Binding-site contacts:
Ligand atom O3P contacts residue LYS454 of chain 1.R at 3.6 Å (salt-bridge).
Ligand atom P1 contacts residue ARG457 of chain 1.R at 3.1 Å.
Ligand atom C4 contacts residue LEU400 of chain 1.R at 3.1 Å (hydrophobic).
Ligand atom O3 contacts residue LEU400 of chain 1.R at 3.7 Å.
Ligand atom P1 contacts residue LYS454 of chain 1.R at 3.3 Å.
Ligand atom P2 contacts residue THR403 of chain 1.R at 3.6 Å.
Ligand atom O5P contacts residue ASN402 of chain 1.R at 2.5 Å (h-bond).
Ligand atom O1 contacts residue LYS487 of chain 1.R at 3.9 Å.
Ligand atom P2 contacts residue SER401 of chain 1.R at 3.4 Å.
Ligand atom O2 contacts residue ASN402 of chain 1.R at 3.7 Å.
Ligand atom O4P contacts residue ARG405 of chain 1.R at 3.8 Å.
Ligand atom O4 contacts residue HIS481 of chain 1.R at 3.4 Å.
Ligand atom O2P contacts residue ARG457 of chain 1.R at 2.3 Å (salt-bridge).
Ligand atom C5 contacts residue LEU400 of chain 1.R at 3.5 Å (hydrophobic).
Ligand atom O4P contacts residue SER406 of chain 1.R at 2.7 Å (h-bond).
Ligand atom O2P contacts residue ASN402 of chain 1.R at 3.2 Å (h-bond).
Ligand atom O4P contacts residue ASN402 of chain 1.R at 3.9 Å.
Ligand atom O3 contacts residue ALA482 of chain 1.R at 3.5 Å (h-bond).
Ligand atom O6P contacts residue THR403 of chain 1.R at 3.0 Å (h-bond).
Ligand atom O1 contacts residue GLY488 of chain 1.R at 3.5 Å (h-bond).
Ligand atom O5P contacts residue THR403 of chain 1.R at 2.7 Å (h-bond).
Ligand atom P2 contacts residue SER406 of chain 1.R at 3.6 Å.
Ligand atom O4P contacts residue SER401 of chain 1.R at 2.3 Å (h-bond).
Ligand atom C6 contacts residue SER406 of chain 1.R at 3.7 Å.
Ligand atom O6 contacts residue SER406 of chain 1.R at 3.6 Å.
Ligand atom O4 contacts residue LEU400 of chain 1.R at 2.6 Å (h-bond).
Ligand atom C1 contacts residue ALA482 of chain 1.R at 3.6 Å (hydrophobic).
Ligand atom C1 contacts residue LYS454 of chain 1.R at 3.9 Å.
Ligand atom P2 contacts residue ASN402 of chain 1.R at 3.7 Å.
Ligand atom O3 contacts residue LYS454 of chain 1.R at 3.1 Å (salt-bridge).
Ligand atom O4P contacts residue THR403 of chain 1.R at 3.8 Å.
Ligand atom O5P contacts residue SER401 of chain 1.R at 3.4 Å (h-bond).
Ligand atom C3 contacts residue ALA482 of chain 1.R at 3.5 Å (hydrophobic).
Ligand atom O6P contacts residue ARG405 of chain 1.R at 3.2 Å (salt-bridge).
Ligand atom C6 contacts residue SER401 of chain 1.R at 3.8 Å.
Ligand atom C6 contacts residue LEU400 of chain 1.R at 3.1 Å (hydrophobic).
Ligand atom O1P contacts residue ARG457 of chain 1.R at 2.3 Å (salt-bridge).
Ligand atom O4 contacts residue ALA490 of chain 1.R at 3.8 Å.
Ligand atom O3 contacts residue HIS481 of chain 1.R at 3.4 Å.
Ligand atom O1P contacts residue LYS454 of chain 1.R at 2.1 Å (salt-bridge).

The protein below binds the small molecule below.
Small molecule (SMILES): O=P(O)(O)OC[C@H]1O[C@@](CO)(OP(=O)(O)O)[C@@H](O)[C@@H]1O

Sequence of chain 1.R:
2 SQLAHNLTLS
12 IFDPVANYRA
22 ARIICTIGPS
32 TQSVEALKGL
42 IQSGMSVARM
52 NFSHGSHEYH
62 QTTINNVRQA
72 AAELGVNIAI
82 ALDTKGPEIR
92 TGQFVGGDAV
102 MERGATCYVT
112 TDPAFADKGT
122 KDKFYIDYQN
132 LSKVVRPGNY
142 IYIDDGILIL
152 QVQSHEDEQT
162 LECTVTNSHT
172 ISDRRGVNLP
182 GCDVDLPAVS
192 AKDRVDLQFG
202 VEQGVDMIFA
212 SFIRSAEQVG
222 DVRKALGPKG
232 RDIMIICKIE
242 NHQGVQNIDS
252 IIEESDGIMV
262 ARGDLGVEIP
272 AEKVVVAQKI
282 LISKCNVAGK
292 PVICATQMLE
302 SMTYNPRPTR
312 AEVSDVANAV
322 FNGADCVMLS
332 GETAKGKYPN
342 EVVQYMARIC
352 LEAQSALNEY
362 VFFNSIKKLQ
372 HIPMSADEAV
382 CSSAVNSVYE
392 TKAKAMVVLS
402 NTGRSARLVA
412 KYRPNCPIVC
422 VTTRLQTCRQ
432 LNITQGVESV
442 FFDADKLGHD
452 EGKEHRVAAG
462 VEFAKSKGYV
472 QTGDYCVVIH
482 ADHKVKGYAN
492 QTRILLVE